Sequence of chain 2.A:
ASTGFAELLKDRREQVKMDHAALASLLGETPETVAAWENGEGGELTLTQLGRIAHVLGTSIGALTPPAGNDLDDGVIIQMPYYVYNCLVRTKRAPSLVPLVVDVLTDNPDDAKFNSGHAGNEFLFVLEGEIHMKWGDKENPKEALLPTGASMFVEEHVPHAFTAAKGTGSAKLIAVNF

Sequence of chain 2.B:
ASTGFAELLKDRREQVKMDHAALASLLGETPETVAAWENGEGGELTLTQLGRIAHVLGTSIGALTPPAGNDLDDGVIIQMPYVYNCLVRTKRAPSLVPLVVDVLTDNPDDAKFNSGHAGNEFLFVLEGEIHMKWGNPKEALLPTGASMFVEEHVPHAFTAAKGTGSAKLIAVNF

This protein binds this small molecule.
Small molecule (SMILES): C[C@H](O)CP(=O)(O)O

Binding-site contacts:
Ligand atom O13 contacts residue FE21 of chain 2.C at 4.3 Å.
Ligand atom C3 contacts residue TYR105 of chain 2.A at 4.4 Å (hydrophobic).
Ligand atom P1 contacts residue LYS23 of chain 2.B at 3.8 Å.
Ligand atom P1 contacts residue FE21 of chain 2.C at 3.6 Å.
Ligand atom P1 contacts residue HIS138 of chain 2.A at 4.0 Å.
Ligand atom O6 contacts residue LYS133 of chain 2.A at 3.9 Å.
Ligand atom O14 contacts residue HIS180 of chain 2.A at 3.2 Å (h-bond).
Ligand atom O13 contacts residue LYS23 of chain 2.B at 2.7 Å (salt-bridge).
Ligand atom O13 contacts residue ASN135 of chain 2.A at 4.0 Å.
Ligand atom C1 contacts residue LYS23 of chain 2.B at 4.1 Å.
Ligand atom P1 contacts residue ASN135 of chain 2.A at 3.5 Å.
Ligand atom O14 contacts residue FE21 of chain 2.C at 2.1 Å.
Ligand atom C2 contacts residue ASN135 of chain 2.A at 3.4 Å.
Ligand atom O14 contacts residue ASN135 of chain 2.A at 2.8 Å (h-bond).
Ligand atom C1 contacts residue TYR105 of chain 2.A at 3.5 Å (hydrophobic).
Ligand atom O15 contacts residue LYS23 of chain 2.B at 4.0 Å.
Ligand atom O15 contacts residue FE21 of chain 2.C at 3.9 Å.
Ligand atom O6 contacts residue ASN135 of chain 2.A at 3.2 Å (h-bond).
Ligand atom C1 contacts residue ASN135 of chain 2.A at 4.0 Å.
Ligand atom O13 contacts residue HIS138 of chain 2.A at 3.7 Å.
Ligand atom O15 contacts residue TYR105 of chain 2.A at 4.0 Å.
Ligand atom C3 contacts residue ASN135 of chain 2.A at 3.0 Å.
Ligand atom O14 contacts residue GLU142 of chain 2.A at 4.3 Å.
Ligand atom O14 contacts residue HIS138 of chain 2.A at 2.9 Å (h-bond).